Sequence of chain 1.C:
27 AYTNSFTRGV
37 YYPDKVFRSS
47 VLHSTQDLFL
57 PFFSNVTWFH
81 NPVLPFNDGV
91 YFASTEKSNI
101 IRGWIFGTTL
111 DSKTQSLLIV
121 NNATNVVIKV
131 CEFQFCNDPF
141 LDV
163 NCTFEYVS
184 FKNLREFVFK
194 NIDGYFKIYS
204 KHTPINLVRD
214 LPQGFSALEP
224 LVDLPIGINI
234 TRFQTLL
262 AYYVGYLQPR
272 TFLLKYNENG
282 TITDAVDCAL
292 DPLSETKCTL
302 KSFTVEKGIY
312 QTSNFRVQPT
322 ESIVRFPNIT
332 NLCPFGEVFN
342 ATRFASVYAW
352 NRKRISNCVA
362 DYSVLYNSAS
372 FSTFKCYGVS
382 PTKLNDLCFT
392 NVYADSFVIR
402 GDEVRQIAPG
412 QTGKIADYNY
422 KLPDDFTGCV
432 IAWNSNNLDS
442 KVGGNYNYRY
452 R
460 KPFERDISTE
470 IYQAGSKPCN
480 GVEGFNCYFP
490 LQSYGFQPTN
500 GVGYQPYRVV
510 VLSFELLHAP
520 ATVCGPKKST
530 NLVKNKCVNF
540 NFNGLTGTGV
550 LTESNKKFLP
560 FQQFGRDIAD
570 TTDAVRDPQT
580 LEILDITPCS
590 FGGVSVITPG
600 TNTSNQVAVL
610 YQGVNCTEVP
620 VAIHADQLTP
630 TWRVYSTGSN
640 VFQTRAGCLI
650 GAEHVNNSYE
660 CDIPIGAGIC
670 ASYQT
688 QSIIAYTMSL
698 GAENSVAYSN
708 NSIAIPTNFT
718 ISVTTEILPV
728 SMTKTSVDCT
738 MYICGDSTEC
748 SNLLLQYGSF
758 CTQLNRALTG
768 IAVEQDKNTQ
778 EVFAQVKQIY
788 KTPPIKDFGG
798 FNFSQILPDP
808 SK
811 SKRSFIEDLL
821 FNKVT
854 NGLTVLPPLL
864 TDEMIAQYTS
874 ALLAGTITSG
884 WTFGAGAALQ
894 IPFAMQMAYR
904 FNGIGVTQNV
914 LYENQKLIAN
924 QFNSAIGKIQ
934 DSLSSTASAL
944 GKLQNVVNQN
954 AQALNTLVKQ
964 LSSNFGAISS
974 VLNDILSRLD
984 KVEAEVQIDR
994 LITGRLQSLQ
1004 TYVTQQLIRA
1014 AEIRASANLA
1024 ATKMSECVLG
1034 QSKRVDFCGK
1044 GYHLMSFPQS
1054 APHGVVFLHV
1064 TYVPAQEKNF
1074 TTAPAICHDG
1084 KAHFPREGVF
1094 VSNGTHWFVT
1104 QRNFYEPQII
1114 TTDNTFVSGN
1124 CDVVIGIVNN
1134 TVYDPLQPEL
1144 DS

This protein binds this small molecule.
Small molecule (SMILES): CC(=O)N[C@@H]1[C@@H](O)[C@H](O)[C@@H](CO)O[C@H]1O

Binding-site contacts:
Ligand atom O6 contacts residue GLN578 of chain 1.C at 2.7 Å (h-bond).
Ligand atom C5 contacts residue ASN329 of chain 1.C at 3.7 Å.
Ligand atom C1 contacts residue ASN329 of chain 1.C at 1.4 Å.
Ligand atom C2 contacts residue ASN329 of chain 1.C at 2.5 Å.
Ligand atom C5 contacts residue GLN578 of chain 1.C at 4.4 Å.
Ligand atom C7 contacts residue ASN329 of chain 1.C at 3.3 Å.
Ligand atom O7 contacts residue ASN329 of chain 1.C at 3.1 Å (h-bond).
Ligand atom O5 contacts residue GLN578 of chain 1.C at 4.3 Å.
Ligand atom N2 contacts residue ASN329 of chain 1.C at 3.0 Å (h-bond).
Ligand atom O5 contacts residue ASN329 of chain 1.C at 2.3 Å (h-bond).
Ligand atom C4 contacts residue ASN329 of chain 1.C at 4.2 Å.
Ligand atom C3 contacts residue ASN329 of chain 1.C at 3.8 Å.
Ligand atom C6 contacts residue GLN578 of chain 1.C at 3.3 Å.